Sequence of chain 1.D:
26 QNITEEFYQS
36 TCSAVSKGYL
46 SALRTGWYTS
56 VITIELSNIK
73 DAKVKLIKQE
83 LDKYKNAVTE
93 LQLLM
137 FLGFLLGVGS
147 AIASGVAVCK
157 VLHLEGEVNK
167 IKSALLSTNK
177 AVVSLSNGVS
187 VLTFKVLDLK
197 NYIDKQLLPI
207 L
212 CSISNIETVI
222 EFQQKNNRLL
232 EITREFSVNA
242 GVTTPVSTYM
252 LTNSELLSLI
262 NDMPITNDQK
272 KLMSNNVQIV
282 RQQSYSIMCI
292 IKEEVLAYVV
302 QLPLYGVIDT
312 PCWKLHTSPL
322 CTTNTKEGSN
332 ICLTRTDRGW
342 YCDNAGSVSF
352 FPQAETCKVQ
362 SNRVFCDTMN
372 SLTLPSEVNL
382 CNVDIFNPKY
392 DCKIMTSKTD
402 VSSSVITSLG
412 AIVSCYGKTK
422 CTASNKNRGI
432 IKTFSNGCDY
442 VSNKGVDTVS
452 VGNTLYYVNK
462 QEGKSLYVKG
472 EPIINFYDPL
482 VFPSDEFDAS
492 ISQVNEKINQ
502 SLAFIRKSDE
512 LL

This small molecule binds to this protein.
Small molecule (SMILES): CC(=O)N[C@@H]1[C@@H](O)[C@H](O)[C@@H](CO)O[C@H]1O

Binding-site contacts:
Ligand atom O7 contacts residue ASN27 of chain 1.D at 3.9 Å.
Ligand atom C7 contacts residue ASN27 of chain 1.D at 3.6 Å.
Ligand atom C8 contacts residue GLN26 of chain 1.D at 3.6 Å.
Ligand atom C1 contacts residue ASN27 of chain 1.D at 1.4 Å.
Ligand atom C3 contacts residue ASN27 of chain 1.D at 3.8 Å.
Ligand atom C4 contacts residue ASN27 of chain 1.D at 4.3 Å.
Ligand atom N2 contacts residue ASN27 of chain 1.D at 2.9 Å (h-bond).
Ligand atom C5 contacts residue ASN27 of chain 1.D at 3.7 Å.
Ligand atom C2 contacts residue ASN27 of chain 1.D at 2.5 Å.
Ligand atom O5 contacts residue ASN27 of chain 1.D at 2.4 Å (h-bond).